Sequence of chain 1.F:
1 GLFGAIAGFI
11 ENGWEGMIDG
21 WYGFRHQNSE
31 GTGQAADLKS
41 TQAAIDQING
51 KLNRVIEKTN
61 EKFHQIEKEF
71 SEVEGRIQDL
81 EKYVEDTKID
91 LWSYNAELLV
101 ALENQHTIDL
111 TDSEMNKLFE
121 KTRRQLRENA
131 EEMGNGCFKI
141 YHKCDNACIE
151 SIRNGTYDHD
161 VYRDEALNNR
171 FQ

Sequence of chain 1.D:
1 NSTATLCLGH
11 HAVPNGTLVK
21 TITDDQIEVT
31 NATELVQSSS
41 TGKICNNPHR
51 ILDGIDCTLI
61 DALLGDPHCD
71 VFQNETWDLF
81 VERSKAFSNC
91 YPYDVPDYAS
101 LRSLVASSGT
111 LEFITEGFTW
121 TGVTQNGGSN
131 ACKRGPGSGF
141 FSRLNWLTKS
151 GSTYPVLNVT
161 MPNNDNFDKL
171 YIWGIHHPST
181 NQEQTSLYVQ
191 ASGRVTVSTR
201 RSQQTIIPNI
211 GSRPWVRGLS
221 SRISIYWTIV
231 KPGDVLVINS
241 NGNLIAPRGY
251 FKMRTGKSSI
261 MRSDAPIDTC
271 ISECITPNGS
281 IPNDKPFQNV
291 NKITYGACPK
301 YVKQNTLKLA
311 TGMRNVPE

The small molecule below binds the protein below.
Small molecule (SMILES): CC(=O)N[C@H]1[C@H](O[C@H]2[C@H](O)[C@@H](NC(C)=O)CO[C@@H]2CO)O[C@H](CO)[C@@H](O)[C@@H]1O

Binding-site contacts:
Ligand atom C6 contacts residue ASN291 of chain 1.D at 4.1 Å.
Ligand atom C7 contacts residue VAL290 of chain 1.D at 4.0 Å (hydrophobic).
Ligand atom O5 contacts residue ASN291 of chain 1.D at 3.5 Å (h-bond).
Ligand atom C5 contacts residue ASN291 of chain 1.D at 3.6 Å.
Ligand atom N2 contacts residue VAL290 of chain 1.D at 3.7 Å.
Ligand atom O7 contacts residue ASN278 of chain 1.D at 3.1 Å (h-bond).
Ligand atom C3 contacts residue VAL290 of chain 1.D at 4.1 Å (hydrophobic).
Ligand atom C5 contacts residue ASN278 of chain 1.D at 3.7 Å.
Ligand atom C2 contacts residue ASN278 of chain 1.D at 2.5 Å.
Ligand atom C1 contacts residue VAL290 of chain 1.D at 3.8 Å (hydrophobic).
Ligand atom C3 contacts residue ASN278 of chain 1.D at 3.8 Å.
Ligand atom C8 contacts residue VAL290 of chain 1.D at 3.7 Å (hydrophobic).
Ligand atom C8 contacts residue SER38 of chain 1.D at 3.9 Å.
Ligand atom O7 contacts residue SER40 of chain 1.D at 4.3 Å.
Ligand atom C7 contacts residue ASN278 of chain 1.D at 3.2 Å.
Ligand atom C1 contacts residue ASN291 of chain 1.D at 3.7 Å.
Ligand atom C4 contacts residue ASN278 of chain 1.D at 4.2 Å.
Ligand atom N2 contacts residue ASN278 of chain 1.D at 2.9 Å (h-bond).
Ligand atom C1 contacts residue ASN278 of chain 1.D at 1.4 Å.
Ligand atom O5 contacts residue ASN278 of chain 1.D at 2.4 Å (h-bond).
Ligand atom C8 contacts residue ASN278 of chain 1.D at 4.4 Å.
Ligand atom C2 contacts residue VAL290 of chain 1.D at 4.0 Å (hydrophobic).
Ligand atom O7 contacts residue GLU69 of chain 1.F at 3.9 Å.